Binding-site contacts:
Ligand atom O30 contacts residue FV51 of chain 1.B at 0.1 Å (h-bond).
Ligand atom C23 contacts residue FV51 of chain 1.B at 0.0 Å.
Ligand atom C34 contacts residue FV51 of chain 1.B at 0.1 Å.
Ligand atom C11 contacts residue FV51 of chain 1.B at 0.1 Å.
Ligand atom O20 contacts residue FV51 of chain 1.B at 1.3 Å.
Ligand atom C06 contacts residue FV51 of chain 1.B at 0.1 Å.
Ligand atom C07 contacts residue FV51 of chain 1.B at 0.1 Å.
Ligand atom C05 contacts residue FV51 of chain 1.B at 0.1 Å.
Ligand atom C02 contacts residue FV51 of chain 1.B at 0.0 Å.
Ligand atom C33 contacts residue FV51 of chain 1.B at 0.1 Å.
Ligand atom N28 contacts residue FV51 of chain 1.B at 0.0 Å (h-bond).
Ligand atom C17 contacts residue FV51 of chain 1.B at 0.1 Å.
Ligand atom O20 contacts residue CYS155 of chain 1.A at 2.7 Å (h-bond).
Ligand atom O22 contacts residue FV51 of chain 1.B at 0.0 Å (h-bond).
Ligand atom C19 contacts residue FV51 of chain 1.B at 0.2 Å.
Ligand atom N10 contacts residue FV51 of chain 1.B at 0.1 Å (h-bond).
Ligand atom C04 contacts residue FV51 of chain 1.B at 0.1 Å.
Ligand atom S29 contacts residue FV51 of chain 1.B at 0.0 Å (h-bond).
Ligand atom C24 contacts residue FV51 of chain 1.B at 0.0 Å.
Ligand atom O21 contacts residue FV51 of chain 1.B at 0.6 Å (h-bond).
Ligand atom O32 contacts residue FV51 of chain 1.B at 0.1 Å (h-bond).
Ligand atom C14 contacts residue FV51 of chain 1.B at 0.1 Å.
Ligand atom C19 contacts residue CYS155 of chain 1.A at 1.8 Å (hydrophobic).
Ligand atom N03 contacts residue GLN199 of chain 1.A at 2.9 Å (h-bond).
Ligand atom O01 contacts residue FV51 of chain 1.B at 0.1 Å (h-bond).
Ligand atom C11 contacts residue CYS155 of chain 1.A at 2.8 Å (hydrophobic).
Ligand atom C35 contacts residue FV51 of chain 1.B at 0.0 Å.
Ligand atom C25 contacts residue FV51 of chain 1.B at 0.1 Å.
Ligand atom C09 contacts residue FV51 of chain 1.B at 0.2 Å.
Ligand atom N03 contacts residue FV51 of chain 1.B at 0.1 Å (h-bond).
Ligand atom N15 contacts residue FV51 of chain 1.B at 0.1 Å (h-bond).
Ligand atom C26 contacts residue FV51 of chain 1.B at 0.1 Å.
Ligand atom C16 contacts residue FV51 of chain 1.B at 0.0 Å.
Ligand atom C12 contacts residue FV51 of chain 1.B at 0.1 Å.
Ligand atom C13 contacts residue FV51 of chain 1.B at 0.1 Å.
Ligand atom C31 contacts residue FV51 of chain 1.B at 0.0 Å.
Ligand atom O18 contacts residue HIS173 of chain 1.A at 2.6 Å (h-bond).
Ligand atom C27 contacts residue FV51 of chain 1.B at 0.0 Å.
Ligand atom O18 contacts residue FV51 of chain 1.B at 0.1 Å (h-bond).
Ligand atom C08 contacts residue FV51 of chain 1.B at 0.1 Å.

The protein below binds the small molecule below.
Small molecule (SMILES): CC(C)C[C@H](NC(=O)OC1CC2(CCN(S(C)(=O)=O)CC2)C1)C(=O)N[C@@H](C[C@@H]1CCNC1=O)[C@@H](O)S(=O)(=O)O

Sequence of chain 1.A:
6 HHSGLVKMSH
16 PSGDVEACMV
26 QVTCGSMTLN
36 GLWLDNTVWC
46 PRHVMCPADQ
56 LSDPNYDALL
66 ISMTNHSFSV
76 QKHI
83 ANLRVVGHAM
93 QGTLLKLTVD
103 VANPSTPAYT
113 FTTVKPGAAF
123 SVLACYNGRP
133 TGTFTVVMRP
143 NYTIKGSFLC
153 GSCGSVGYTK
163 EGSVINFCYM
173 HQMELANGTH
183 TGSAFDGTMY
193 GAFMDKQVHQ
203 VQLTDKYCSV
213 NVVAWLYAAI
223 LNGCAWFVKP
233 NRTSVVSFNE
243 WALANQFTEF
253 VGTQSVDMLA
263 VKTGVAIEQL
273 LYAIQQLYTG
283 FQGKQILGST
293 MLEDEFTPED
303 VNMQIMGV